Sequence of chain 23.F:
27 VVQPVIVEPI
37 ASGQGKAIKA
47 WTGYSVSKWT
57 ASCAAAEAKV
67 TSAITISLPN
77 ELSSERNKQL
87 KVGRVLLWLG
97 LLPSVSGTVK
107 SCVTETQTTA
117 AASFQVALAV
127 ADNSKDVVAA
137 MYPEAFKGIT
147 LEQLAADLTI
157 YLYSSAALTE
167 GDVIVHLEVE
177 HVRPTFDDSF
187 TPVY

Binding-site contacts:
Ligand atom N9 contacts residue GLU140 of chain 23.F at 4.1 Å.
Ligand atom C1' contacts residue GLU140 of chain 23.F at 2.7 Å.
Ligand atom C4 contacts residue TRP47 of chain 23.F at 3.3 Å (hydrophobic).
Ligand atom O2' contacts residue GLU140 of chain 23.F at 2.3 Å (salt-bridge).
Ligand atom C5' contacts residue ARG90 of chain 23.F at 4.3 Å.
Ligand atom C5 contacts residue TRP47 of chain 23.F at 3.8 Å (hydrophobic).
Ligand atom C6 contacts residue TRP47 of chain 23.F at 3.7 Å (hydrophobic).
Ligand atom O4' contacts residue TRP47 of chain 23.F at 3.4 Å.
Ligand atom O4' contacts residue GLU140 of chain 23.F at 3.0 Å (salt-bridge).
Ligand atom C2' contacts residue LYS143 of chain 23.F at 3.7 Å.
Ligand atom N1 contacts residue TRP47 of chain 23.F at 3.7 Å.
Ligand atom C1' contacts residue LYS143 of chain 23.F at 3.1 Å.
Ligand atom C8 contacts residue LYS143 of chain 23.F at 2.7 Å.
Ligand atom C4' contacts residue GLU140 of chain 23.F at 3.4 Å.
Ligand atom O4' contacts residue LYS143 of chain 23.F at 4.4 Å.
Ligand atom N3 contacts residue TRP47 of chain 23.F at 3.4 Å.
Ligand atom N6 contacts residue TRP47 of chain 23.F at 4.2 Å.
Ligand atom C2 contacts residue TRP47 of chain 23.F at 3.4 Å (hydrophobic).
Ligand atom C3' contacts residue GLU140 of chain 23.F at 3.8 Å.
Ligand atom N9 contacts residue TRP47 of chain 23.F at 3.3 Å.
Ligand atom N7 contacts residue TRP47 of chain 23.F at 3.6 Å.
Ligand atom C8 contacts residue TRP47 of chain 23.F at 3.6 Å (hydrophobic).
Ligand atom N9 contacts residue LYS143 of chain 23.F at 3.2 Å (salt-bridge).
Ligand atom C1' contacts residue TRP47 of chain 23.F at 3.7 Å (hydrophobic).
Ligand atom O3' contacts residue GLU140 of chain 23.F at 4.4 Å.
Ligand atom N7 contacts residue LYS143 of chain 23.F at 3.8 Å.
Ligand atom C2' contacts residue GLU140 of chain 23.F at 3.0 Å.
Ligand atom O2' contacts residue LYS143 of chain 23.F at 3.8 Å.
Ligand atom O4' contacts residue LYS143 of chain 23.F at 4.2 Å.

A protein and the small-molecule ligand that binds it are described below.
Small molecule (SMILES): Nc1ncnc2c1ncn2[C@@H]1O[C@H]([C@@H]2O[C@@H]3[C@H](O[P](=O)(O)O2)[C@@H](CO[P](=O)(O)O[C@H]2[C@@H](O)[C@H](n4cnc5c(N)ncnc54)O[C@@H]2COP(=O)=O)O[C@H]3n2ccc(=O)[nH]c2=O)[C@@H](O[P](=O)(O)OC[C@H]2O[C@@H](n3ccc(=O)[nH]c3=O)[C@H](O)[C@@H]2O)[C@H]1O